Binding-site contacts:
Ligand atom O contacts residue TYR284 of chain 1.A at 2.6 Å (h-bond).
Ligand atom CL contacts residue PHE83 of chain 1.A at 3.8 Å.
Ligand atom C16 contacts residue PHE268 of chain 1.A at 3.7 Å (hydrophobic).
Ligand atom C20 contacts residue TYR288 of chain 1.A at 3.8 Å (hydrophobic).
Ligand atom O3 contacts residue PHE83 of chain 1.A at 3.3 Å.
Ligand atom C contacts residue ARG264 of chain 1.A at 3.8 Å.
Ligand atom C24 contacts residue HIS87 of chain 1.A at 3.6 Å.
Ligand atom O1 contacts residue ARG265 of chain 1.A at 3.5 Å.
Ligand atom C21 contacts residue TYR288 of chain 1.A at 3.4 Å (hydrophobic).
Ligand atom O2 contacts residue TYR101 of chain 1.A at 2.6 Å (h-bond).
Ligand atom C6 contacts residue ARG264 of chain 1.A at 3.8 Å.
Ligand atom C7 contacts residue PHE268 of chain 1.A at 3.4 Å (hydrophobic).
Ligand atom C3 contacts residue ILE193 of chain 1.A at 3.9 Å (hydrophobic).
Ligand atom C1 contacts residue TYR101 of chain 1.A at 3.7 Å (hydrophobic).
Ligand atom C6 contacts residue TYR101 of chain 1.A at 3.4 Å (hydrophobic).
Ligand atom C21 contacts residue PHE83 of chain 1.A at 3.4 Å (hydrophobic).
Ligand atom CL contacts residue HIS285 of chain 1.A at 3.5 Å.
Ligand atom N contacts residue TYR101 of chain 1.A at 3.6 Å (h-bond).
Ligand atom C2 contacts residue TYR101 of chain 1.A at 3.5 Å (hydrophobic).
Ligand atom C11 contacts residue HIS87 of chain 1.A at 3.2 Å.
Ligand atom N1 contacts residue PHE268 of chain 1.A at 3.7 Å.
Ligand atom O1 contacts residue ARG264 of chain 1.A at 3.1 Å (salt-bridge).
Ligand atom O4 contacts residue PHE268 of chain 1.A at 3.6 Å.
Ligand atom C4 contacts residue PHE268 of chain 1.A at 3.5 Å (hydrophobic).
Ligand atom C16 contacts residue THR181 of chain 1.A at 3.9 Å.
Ligand atom C11 contacts residue ASN82 of chain 1.A at 3.7 Å.
Ligand atom C17 contacts residue PHE268 of chain 1.A at 3.6 Å (hydrophobic).
Ligand atom C contacts residue PHE268 of chain 1.A at 3.7 Å (hydrophobic).
Ligand atom C19 contacts residue HIS87 of chain 1.A at 3.9 Å.
Ligand atom O contacts residue PHE268 of chain 1.A at 3.9 Å.
Ligand atom O contacts residue TYR288 of chain 1.A at 3.4 Å.
Ligand atom C23 contacts residue HIS87 of chain 1.A at 3.6 Å.
Ligand atom C5 contacts residue ILE193 of chain 1.A at 3.5 Å (hydrophobic).
Ligand atom C11 contacts residue PHE83 of chain 1.A at 3.4 Å (hydrophobic).
Ligand atom C4 contacts residue ILE193 of chain 1.A at 3.2 Å (hydrophobic).
Ligand atom C contacts residue TYR284 of chain 1.A at 3.5 Å (hydrophobic).
Ligand atom C22 contacts residue PHE83 of chain 1.A at 3.6 Å (hydrophobic).
Ligand atom C23 contacts residue HIS285 of chain 1.A at 3.9 Å.
Ligand atom O contacts residue ARG264 of chain 1.A at 2.6 Å (salt-bridge).
Ligand atom N1 contacts residue TYR284 of chain 1.A at 3.3 Å.

Sequence of chain 1.A:
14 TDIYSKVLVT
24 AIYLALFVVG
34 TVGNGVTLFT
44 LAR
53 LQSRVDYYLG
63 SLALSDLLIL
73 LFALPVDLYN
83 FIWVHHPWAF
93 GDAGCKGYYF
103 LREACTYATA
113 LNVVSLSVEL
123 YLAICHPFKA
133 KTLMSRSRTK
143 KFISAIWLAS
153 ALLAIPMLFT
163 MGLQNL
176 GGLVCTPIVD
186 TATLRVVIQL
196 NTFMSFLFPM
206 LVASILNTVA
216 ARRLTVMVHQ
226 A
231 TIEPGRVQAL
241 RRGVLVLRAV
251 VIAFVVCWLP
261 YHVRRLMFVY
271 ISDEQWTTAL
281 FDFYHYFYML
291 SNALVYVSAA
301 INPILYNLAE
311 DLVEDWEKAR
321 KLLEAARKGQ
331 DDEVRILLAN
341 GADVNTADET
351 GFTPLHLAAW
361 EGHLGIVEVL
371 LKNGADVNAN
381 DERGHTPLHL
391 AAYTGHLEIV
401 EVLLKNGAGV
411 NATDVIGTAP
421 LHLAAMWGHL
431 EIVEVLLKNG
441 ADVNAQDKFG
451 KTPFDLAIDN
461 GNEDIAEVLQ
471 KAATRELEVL

The protein below binds the small molecule below.
Small molecule (SMILES): COc1cccc(OC)c1-c1cc(C(=O)N[C@@H](CC(C)C)C(=O)O)nn1-c1ccnc2cc(Cl)ccc12